A small-molecule ligand and the protein it binds are described below.
Small molecule (SMILES): [H]/N=C(\N)c1ccc(C[C@H](O)C(=O)O)cc1

Binding-site contacts:
Ligand atom C1' contacts residue SER194 of chain 1.D at 3.2 Å.
Ligand atom C2 contacts residue SER194 of chain 1.D at 1.4 Å.
Ligand atom N1 contacts residue GLY217 of chain 1.D at 3.2 Å (h-bond).
Ligand atom C5' contacts residue VAL212 of chain 1.D at 3.5 Å (hydrophobic).
Ligand atom C2' contacts residue CYS190 of chain 1.D at 4.0 Å (hydrophobic).
Ligand atom O1 contacts residue SER194 of chain 1.D at 3.6 Å (h-bond).
Ligand atom C6' contacts residue VAL212 of chain 1.D at 3.6 Å (hydrophobic).
Ligand atom C2' contacts residue GLN191 of chain 1.D at 3.7 Å.
Ligand atom C4' contacts residue TRP214 of chain 1.D at 3.6 Å (hydrophobic).
Ligand atom C3 contacts residue SER194 of chain 1.D at 2.4 Å.
Ligand atom C contacts residue ASP188 of chain 1.D at 3.9 Å.
Ligand atom C1 contacts residue HIS44 of chain 1.D at 3.8 Å.
Ligand atom O2 contacts residue GLN191 of chain 1.D at 3.3 Å.
Ligand atom C2 contacts residue GLY192 of chain 1.D at 3.8 Å.
Ligand atom O2 contacts residue CYS190 of chain 1.D at 3.1 Å (h-bond).
Ligand atom O1 contacts residue GLY192 of chain 1.D at 2.8 Å (h-bond).
Ligand atom N2 contacts residue ASP188 of chain 1.D at 3.4 Å (salt-bridge).
Ligand atom N1 contacts residue SER189 of chain 1.D at 3.5 Å (h-bond).
Ligand atom C3' contacts residue GLN191 of chain 1.D at 4.0 Å.
Ligand atom O2 contacts residue ASP193 of chain 1.D at 3.1 Å (salt-bridge).
Ligand atom N2 contacts residue TRP214 of chain 1.D at 3.5 Å (h-bond).
Ligand atom C6' contacts residue SER194 of chain 1.D at 3.2 Å.
Ligand atom N2 contacts residue SER189 of chain 1.D at 2.9 Å (h-bond).
Ligand atom C2 contacts residue HIS44 of chain 1.D at 3.8 Å.
Ligand atom C1 contacts residue SER194 of chain 1.D at 2.5 Å.
Ligand atom C6' contacts residue SER213 of chain 1.D at 3.7 Å.
Ligand atom C1 contacts residue GLY192 of chain 1.D at 3.8 Å.
Ligand atom N1 contacts residue ASP188 of chain 1.D at 3.0 Å (salt-bridge).
Ligand atom C3' contacts residue CYS190 of chain 1.D at 4.0 Å (hydrophobic).
Ligand atom C3 contacts residue HIS44 of chain 1.D at 4.0 Å.
Ligand atom C contacts residue SER189 of chain 1.D at 3.5 Å.
Ligand atom O2 contacts residue SER194 of chain 1.D at 2.5 Å (h-bond).
Ligand atom O2 contacts residue GLY192 of chain 1.D at 2.7 Å (h-bond).
Ligand atom N2 contacts residue GLY225 of chain 1.D at 3.1 Å.
Ligand atom C5' contacts residue TRP214 of chain 1.D at 3.6 Å (hydrophobic).
Ligand atom O1 contacts residue GLN191 of chain 1.D at 3.5 Å (h-bond).
Ligand atom C5' contacts residue SER189 of chain 1.D at 3.9 Å.
Ligand atom OXT contacts residue SER194 of chain 1.D at 2.8 Å (h-bond).
Ligand atom C contacts residue TRP214 of chain 1.D at 3.6 Å (hydrophobic).
Ligand atom OXT contacts residue HIS44 of chain 1.D at 2.9 Å (h-bond).

Sequence of chain 1.D:
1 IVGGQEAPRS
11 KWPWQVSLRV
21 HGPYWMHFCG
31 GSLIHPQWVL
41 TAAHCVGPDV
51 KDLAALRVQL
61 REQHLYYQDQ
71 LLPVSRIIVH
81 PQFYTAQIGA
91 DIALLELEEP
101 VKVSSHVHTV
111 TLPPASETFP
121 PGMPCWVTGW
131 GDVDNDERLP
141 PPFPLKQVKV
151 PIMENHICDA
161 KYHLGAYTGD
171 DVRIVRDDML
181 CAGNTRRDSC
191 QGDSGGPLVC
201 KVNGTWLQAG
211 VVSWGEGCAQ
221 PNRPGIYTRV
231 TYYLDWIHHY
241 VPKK